Binding-site contacts:
Ligand atom NBC contacts residue PHE236 of chain 36.A at 3.7 Å.
Ligand atom NAU contacts residue LYS111 of chain 36.A at 3.5 Å (salt-bridge).
Ligand atom CAM contacts residue TYR157 of chain 36.A at 3.8 Å (hydrophobic).
Ligand atom CAX contacts residue PHE236 of chain 36.A at 3.3 Å (hydrophobic).
Ligand atom CAO contacts residue PHE236 of chain 36.A at 3.7 Å (hydrophobic).
Ligand atom NAT contacts residue TYR157 of chain 36.A at 3.4 Å.
Ligand atom CAN contacts residue ILE108 of chain 36.A at 3.7 Å (hydrophobic).
Ligand atom CAG contacts residue TYR110 of chain 36.A at 3.7 Å (hydrophobic).
Ligand atom CAQ contacts residue PHE236 of chain 36.A at 3.5 Å (hydrophobic).
Ligand atom CAE contacts residue SER204 of chain 36.A at 3.4 Å.
Ligand atom CAL contacts residue LEU132 of chain 36.A at 3.9 Å (hydrophobic).
Ligand atom NAT contacts residue ILE192 of chain 36.A at 3.8 Å.
Ligand atom CAL contacts residue VAL194 of chain 36.A at 3.8 Å (hydrophobic).
Ligand atom OAC contacts residue TYR110 of chain 36.A at 3.6 Å.
Ligand atom CAR contacts residue TYR203 of chain 36.A at 3.7 Å (hydrophobic).
Ligand atom OAC contacts residue THR109 of chain 36.A at 3.8 Å.
Ligand atom CAH contacts residue TYR110 of chain 36.A at 3.6 Å (hydrophobic).
Ligand atom CAS contacts residue TYR203 of chain 36.A at 3.7 Å (hydrophobic).
Ligand atom CAZ contacts residue VAL194 of chain 36.A at 3.9 Å (hydrophobic).
Ligand atom CAA contacts residue ILE155 of chain 36.A at 3.8 Å (hydrophobic).
Ligand atom CAF contacts residue LYS111 of chain 36.A at 3.6 Å.
Ligand atom CAY contacts residue VAL194 of chain 36.A at 3.8 Å (hydrophobic).
Ligand atom CBB contacts residue MET130 of chain 36.A at 3.7 Å (hydrophobic).
Ligand atom CAD contacts residue ILE192 of chain 36.A at 3.4 Å (hydrophobic).
Ligand atom CAL contacts residue MET130 of chain 36.A at 3.2 Å (hydrophobic).
Ligand atom CAB contacts residue TYR203 of chain 36.A at 3.6 Å (hydrophobic).
Ligand atom CAK contacts residue TYR157 of chain 36.A at 3.6 Å (hydrophobic).
Ligand atom CAX contacts residue TYR110 of chain 36.A at 3.6 Å (hydrophobic).
Ligand atom CAI contacts residue TYR157 of chain 36.A at 3.6 Å (hydrophobic).
Ligand atom NBD contacts residue PHE236 of chain 36.A at 3.6 Å.
Ligand atom CAJ contacts residue VAL194 of chain 36.A at 3.6 Å (hydrophobic).
Ligand atom CAA contacts residue PRO179 of chain 36.A at 3.3 Å (hydrophobic).
Ligand atom CAA contacts residue SER180 of chain 36.A at 3.6 Å.
Ligand atom CAE contacts residue TYR110 of chain 36.A at 3.8 Å (hydrophobic).
Ligand atom OAV contacts residue ILE192 of chain 36.A at 3.1 Å.
Ligand atom CBA contacts residue TYR110 of chain 36.A at 3.4 Å (hydrophobic).
Ligand atom CAJ contacts residue LEU132 of chain 36.A at 3.3 Å (hydrophobic).
Ligand atom OAC contacts residue PHE236 of chain 36.A at 3.5 Å.
Ligand atom NBD contacts residue TYR110 of chain 36.A at 3.4 Å.
Ligand atom CAA contacts residue ILE181 of chain 36.A at 3.8 Å (hydrophobic).

Sequence of chain 36.C:
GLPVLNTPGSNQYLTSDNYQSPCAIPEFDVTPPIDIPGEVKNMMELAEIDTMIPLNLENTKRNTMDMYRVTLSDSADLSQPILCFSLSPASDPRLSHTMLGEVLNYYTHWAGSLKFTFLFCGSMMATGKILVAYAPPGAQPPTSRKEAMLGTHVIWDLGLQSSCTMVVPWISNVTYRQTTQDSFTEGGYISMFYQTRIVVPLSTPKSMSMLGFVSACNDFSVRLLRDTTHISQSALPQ

The small molecule below binds the protein below.
Small molecule (SMILES): CCO/N=C/c1ccc(OCC[C@@H](C)CCN2CCN(c3ccncc3)C2=O)cc1

Sequence of chain 36.A:
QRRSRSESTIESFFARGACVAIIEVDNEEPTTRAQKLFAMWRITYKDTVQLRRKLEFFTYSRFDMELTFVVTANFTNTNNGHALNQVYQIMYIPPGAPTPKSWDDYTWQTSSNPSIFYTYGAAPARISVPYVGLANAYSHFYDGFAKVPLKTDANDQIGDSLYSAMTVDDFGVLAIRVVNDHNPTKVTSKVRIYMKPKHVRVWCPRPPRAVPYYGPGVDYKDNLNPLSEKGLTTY